Binding-site contacts:
Ligand atom O5 contacts residue GLY375 of chain 2.A at 3.2 Å.
Ligand atom O4 contacts residue ARG248 of chain 2.A at 3.3 Å (salt-bridge).
Ligand atom O6 contacts residue ILE286 of chain 2.A at 3.0 Å (h-bond).
Ligand atom C3 contacts residue GLU295 of chain 2.A at 3.1 Å.
Ligand atom C7 contacts residue ASN121 of chain 3.A at 3.5 Å.
Ligand atom C1 contacts residue ASN121 of chain 3.A at 1.5 Å.
Ligand atom O3 contacts residue ASP250 of chain 2.A at 2.9 Å (salt-bridge).
Ligand atom O3 contacts residue GLY313 of chain 2.A at 3.0 Å (h-bond).
Ligand atom C8 contacts residue GLN312 of chain 2.A at 3.4 Å.
Ligand atom C6 contacts residue THR311 of chain 2.A at 3.4 Å.
Ligand atom C8 contacts residue ASN120 of chain 3.A at 3.3 Å.
Ligand atom O4 contacts residue ARG284 of chain 2.A at 3.2 Å (salt-bridge).
Ligand atom O5 contacts residue ASN121 of chain 3.A at 2.4 Å (h-bond).
Ligand atom O3 contacts residue ARG284 of chain 2.A at 2.8 Å (salt-bridge).
Ligand atom O4 contacts residue ASP251 of chain 2.A at 3.2 Å (salt-bridge).
Ligand atom O5 contacts residue GLN376 of chain 2.A at 3.1 Å (h-bond).
Ligand atom O6 contacts residue ASP251 of chain 2.A at 2.5 Å (salt-bridge).
Ligand atom C6 contacts residue ASP251 of chain 2.A at 3.5 Å.
Ligand atom C2 contacts residue ASN121 of chain 3.A at 2.5 Å.
Ligand atom O4 contacts residue GLU295 of chain 2.A at 2.6 Å (salt-bridge).
Ligand atom O3 contacts residue ASP251 of chain 2.A at 2.8 Å (salt-bridge).
Ligand atom O6 contacts residue LYS309 of chain 2.A at 3.2 Å (salt-bridge).
Ligand atom C4 contacts residue GLU295 of chain 2.A at 3.5 Å.
Ligand atom C3 contacts residue GLY313 of chain 2.A at 3.3 Å.
Ligand atom O2 contacts residue GLY313 of chain 2.A at 3.3 Å.
Ligand atom O4 contacts residue ILE288 of chain 2.A at 3.0 Å.
Ligand atom C6 contacts residue ILE286 of chain 2.A at 3.2 Å (hydrophobic).
Ligand atom O3 contacts residue GLN312 of chain 2.A at 3.2 Å.
Ligand atom C6 contacts residue ARG248 of chain 2.A at 3.6 Å.
Ligand atom O6 contacts residue GLN376 of chain 2.A at 2.7 Å (h-bond).
Ligand atom C4 contacts residue ILE288 of chain 2.A at 3.5 Å (hydrophobic).
Ligand atom O3 contacts residue GLU295 of chain 2.A at 2.6 Å (salt-bridge).
Ligand atom C2 contacts residue ASP250 of chain 2.A at 3.3 Å.
Ligand atom C6 contacts residue PRO310 of chain 2.A at 3.4 Å (hydrophobic).
Ligand atom N2 contacts residue ASN121 of chain 3.A at 2.9 Å (h-bond).
Ligand atom O4 contacts residue GLY313 of chain 2.A at 3.5 Å (h-bond).
Ligand atom C3 contacts residue ASP250 of chain 2.A at 3.6 Å.
Ligand atom O2 contacts residue ASP250 of chain 2.A at 3.1 Å (salt-bridge).
Ligand atom O5 contacts residue ARG284 of chain 2.A at 3.3 Å (salt-bridge).
Ligand atom O5 contacts residue ASP251 of chain 2.A at 3.5 Å (salt-bridge).

Sequence of chain 2.A:
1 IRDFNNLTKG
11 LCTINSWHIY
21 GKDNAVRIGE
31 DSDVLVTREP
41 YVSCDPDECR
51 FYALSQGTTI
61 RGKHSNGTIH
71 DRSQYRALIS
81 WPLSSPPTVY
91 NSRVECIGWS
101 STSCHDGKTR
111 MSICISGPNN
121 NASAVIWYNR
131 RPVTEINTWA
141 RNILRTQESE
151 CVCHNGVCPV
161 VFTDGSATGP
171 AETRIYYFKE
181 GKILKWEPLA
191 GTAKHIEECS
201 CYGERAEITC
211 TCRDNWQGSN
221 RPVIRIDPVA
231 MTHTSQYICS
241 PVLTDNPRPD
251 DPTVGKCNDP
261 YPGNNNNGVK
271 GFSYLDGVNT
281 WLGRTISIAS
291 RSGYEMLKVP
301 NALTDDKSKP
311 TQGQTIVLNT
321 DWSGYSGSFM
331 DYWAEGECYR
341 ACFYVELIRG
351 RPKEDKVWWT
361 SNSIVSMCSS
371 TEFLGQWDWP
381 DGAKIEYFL

Sequence of chain 2.C:
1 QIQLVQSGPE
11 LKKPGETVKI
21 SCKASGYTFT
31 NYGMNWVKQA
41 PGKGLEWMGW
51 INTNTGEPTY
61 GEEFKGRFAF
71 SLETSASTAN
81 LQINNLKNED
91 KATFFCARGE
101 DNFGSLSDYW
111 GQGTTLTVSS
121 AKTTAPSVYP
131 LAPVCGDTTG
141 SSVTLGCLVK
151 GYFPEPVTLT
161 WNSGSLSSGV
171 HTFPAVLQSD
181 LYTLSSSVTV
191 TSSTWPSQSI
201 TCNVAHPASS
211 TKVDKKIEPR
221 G

Sequence of chain 3.A:
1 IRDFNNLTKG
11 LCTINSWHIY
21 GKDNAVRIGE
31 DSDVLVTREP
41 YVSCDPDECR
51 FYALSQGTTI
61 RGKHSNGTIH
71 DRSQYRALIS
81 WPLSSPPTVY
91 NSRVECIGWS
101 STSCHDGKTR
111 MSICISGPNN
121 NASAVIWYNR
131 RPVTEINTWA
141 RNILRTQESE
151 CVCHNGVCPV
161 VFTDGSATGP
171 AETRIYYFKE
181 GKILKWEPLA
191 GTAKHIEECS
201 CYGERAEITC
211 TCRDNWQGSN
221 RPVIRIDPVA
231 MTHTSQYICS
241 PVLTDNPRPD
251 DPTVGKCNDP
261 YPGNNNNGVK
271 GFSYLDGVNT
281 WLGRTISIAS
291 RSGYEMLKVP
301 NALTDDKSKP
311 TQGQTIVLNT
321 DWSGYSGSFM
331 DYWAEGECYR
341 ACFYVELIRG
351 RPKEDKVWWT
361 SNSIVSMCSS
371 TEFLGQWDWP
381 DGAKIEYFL

A small-molecule ligand and the protein it binds are described below.
Small molecule (SMILES): CC(=O)N[C@H]1[C@H](O[C@H]2[C@H](O)[C@@H](NC(C)=O)CO[C@@H]2CO)O[C@H](CO)[C@@H](O[C@@H]2O[C@H](CO)[C@@H](O)[C@H](O[C@H]3O[C@H](CO)[C@@H](O)[C@H](O)[C@@H]3O[C@H]3O[C@H](CO)[C@@H](O)[C@H](O)[C@@H]3O[C@H]3O[C@H](CO)[C@@H](O)[C@H](O)[C@@H]3O)[C@@H]2O)[C@@H]1O